Sequence of chain 1.B:
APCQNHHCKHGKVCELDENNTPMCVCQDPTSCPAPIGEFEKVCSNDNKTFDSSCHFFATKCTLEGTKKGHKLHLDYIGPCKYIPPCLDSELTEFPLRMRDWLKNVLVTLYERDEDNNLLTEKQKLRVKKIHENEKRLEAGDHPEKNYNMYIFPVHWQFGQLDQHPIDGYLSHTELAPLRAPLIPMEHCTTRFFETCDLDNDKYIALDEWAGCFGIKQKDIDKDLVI

This protein binds this small molecule.
Small molecule (SMILES): CC(=O)N[C@H]1[C@H](O[C@H]2[C@H](O)[C@@H](NC(C)=O)CO[C@@H]2CO)O[C@H](CO)[C@@H](O)[C@@H]1O

Binding-site contacts:
Ligand atom O3 contacts residue TYR85 of chain 1.B at 4.1 Å.
Ligand atom C5 contacts residue ASN50 of chain 1.B at 3.7 Å.
Ligand atom O7 contacts residue ILE86 of chain 1.B at 3.9 Å.
Ligand atom O4 contacts residue LYS84 of chain 1.B at 4.0 Å.
Ligand atom C7 contacts residue TYR85 of chain 1.B at 4.1 Å (hydrophobic).
Ligand atom O5 contacts residue LYS84 of chain 1.B at 4.4 Å.
Ligand atom C4 contacts residue LYS84 of chain 1.B at 4.3 Å.
Ligand atom C7 contacts residue ASN50 of chain 1.B at 3.6 Å.
Ligand atom C4 contacts residue ASN50 of chain 1.B at 4.2 Å.
Ligand atom C5 contacts residue CYS83 of chain 1.B at 3.6 Å (hydrophobic).
Ligand atom N2 contacts residue ASN50 of chain 1.B at 2.7 Å (h-bond).
Ligand atom O6 contacts residue TYR85 of chain 1.B at 4.2 Å.
Ligand atom C1 contacts residue ASN50 of chain 1.B at 1.4 Å.
Ligand atom C4 contacts residue TYR85 of chain 1.B at 4.4 Å (hydrophobic).
Ligand atom N2 contacts residue TYR85 of chain 1.B at 4.4 Å.
Ligand atom C7 contacts residue LYS84 of chain 1.B at 3.6 Å.
Ligand atom C2 contacts residue ASN50 of chain 1.B at 2.4 Å.
Ligand atom O4 contacts residue TYR85 of chain 1.B at 3.8 Å.
Ligand atom C8 contacts residue CYS83 of chain 1.B at 4.0 Å (hydrophobic).
Ligand atom C1 contacts residue CYS83 of chain 1.B at 4.0 Å (hydrophobic).
Ligand atom O5 contacts residue ASN50 of chain 1.B at 2.4 Å (h-bond).
Ligand atom C3 contacts residue TYR85 of chain 1.B at 3.9 Å (hydrophobic).
Ligand atom O7 contacts residue LYS84 of chain 1.B at 3.3 Å (salt-bridge).
Ligand atom O7 contacts residue TYR85 of chain 1.B at 3.5 Å.
Ligand atom C3 contacts residue ASN50 of chain 1.B at 3.7 Å.
Ligand atom C6 contacts residue CYS83 of chain 1.B at 3.7 Å (hydrophobic).
Ligand atom C7 contacts residue CYS83 of chain 1.B at 3.8 Å (hydrophobic).
Ligand atom C1 contacts residue LYS84 of chain 1.B at 4.3 Å.
Ligand atom C5 contacts residue LYS84 of chain 1.B at 4.0 Å.
Ligand atom O7 contacts residue CYS83 of chain 1.B at 3.1 Å (h-bond).
Ligand atom C8 contacts residue LYS84 of chain 1.B at 3.5 Å.
Ligand atom O5 contacts residue CYS83 of chain 1.B at 3.6 Å.
Ligand atom C8 contacts residue TYR85 of chain 1.B at 4.3 Å (hydrophobic).
Ligand atom O7 contacts residue ASN50 of chain 1.B at 4.2 Å.
Ligand atom C3 contacts residue LYS84 of chain 1.B at 3.9 Å.